Binding-site contacts:
Ligand atom O7 contacts residue ASN203 of chain 1.C at 4.0 Å.
Ligand atom C3 contacts residue ASN203 of chain 1.C at 3.8 Å.
Ligand atom N2 contacts residue THR205 of chain 1.C at 3.7 Å.
Ligand atom C4 contacts residue ASN203 of chain 1.C at 4.2 Å.
Ligand atom C5 contacts residue ASN203 of chain 1.C at 3.7 Å.
Ligand atom N2 contacts residue ASN203 of chain 1.C at 2.9 Å (h-bond).
Ligand atom C1 contacts residue THR205 of chain 1.C at 3.6 Å.
Ligand atom C7 contacts residue ASN203 of chain 1.C at 3.6 Å.
Ligand atom C1 contacts residue ASN203 of chain 1.C at 1.5 Å.
Ligand atom O5 contacts residue ASN203 of chain 1.C at 2.4 Å (h-bond).
Ligand atom C2 contacts residue ASN203 of chain 1.C at 2.4 Å.
Ligand atom C2 contacts residue THR205 of chain 1.C at 4.1 Å.

A small-molecule ligand and the protein it binds are described below.
Small molecule (SMILES): CC(=O)N[C@H]1[C@H](O[C@H]2[C@H](O)[C@@H](NC(C)=O)CO[C@@H]2CO)O[C@H](CO)[C@@H](O)[C@@H]1O

Sequence of chain 1.C:
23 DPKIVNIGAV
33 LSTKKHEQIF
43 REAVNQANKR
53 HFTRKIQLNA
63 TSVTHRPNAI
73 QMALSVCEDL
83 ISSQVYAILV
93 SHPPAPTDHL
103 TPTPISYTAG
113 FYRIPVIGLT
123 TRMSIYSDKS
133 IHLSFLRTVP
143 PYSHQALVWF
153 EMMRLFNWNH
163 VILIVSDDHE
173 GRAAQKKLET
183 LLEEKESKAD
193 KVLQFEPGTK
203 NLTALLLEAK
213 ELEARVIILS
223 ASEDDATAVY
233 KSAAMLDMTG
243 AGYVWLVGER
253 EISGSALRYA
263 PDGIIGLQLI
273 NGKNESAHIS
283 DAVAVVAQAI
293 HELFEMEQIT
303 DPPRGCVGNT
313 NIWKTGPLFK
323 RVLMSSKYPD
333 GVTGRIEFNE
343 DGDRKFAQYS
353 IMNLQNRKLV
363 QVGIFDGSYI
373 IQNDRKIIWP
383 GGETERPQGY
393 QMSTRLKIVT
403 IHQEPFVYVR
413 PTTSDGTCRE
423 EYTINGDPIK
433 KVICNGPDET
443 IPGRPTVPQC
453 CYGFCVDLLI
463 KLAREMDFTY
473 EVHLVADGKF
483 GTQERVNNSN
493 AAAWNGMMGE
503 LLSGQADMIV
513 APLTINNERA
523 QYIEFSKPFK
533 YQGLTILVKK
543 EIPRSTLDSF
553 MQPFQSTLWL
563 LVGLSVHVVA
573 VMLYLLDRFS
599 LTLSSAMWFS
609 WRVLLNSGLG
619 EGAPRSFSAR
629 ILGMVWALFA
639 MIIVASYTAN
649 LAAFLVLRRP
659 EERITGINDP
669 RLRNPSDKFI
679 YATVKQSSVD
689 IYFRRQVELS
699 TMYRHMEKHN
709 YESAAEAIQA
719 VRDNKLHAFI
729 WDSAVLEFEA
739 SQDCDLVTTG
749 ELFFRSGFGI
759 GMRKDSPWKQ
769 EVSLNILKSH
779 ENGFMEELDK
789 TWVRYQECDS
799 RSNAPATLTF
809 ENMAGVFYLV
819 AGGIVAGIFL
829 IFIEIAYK